Sequence of chain 1.D:
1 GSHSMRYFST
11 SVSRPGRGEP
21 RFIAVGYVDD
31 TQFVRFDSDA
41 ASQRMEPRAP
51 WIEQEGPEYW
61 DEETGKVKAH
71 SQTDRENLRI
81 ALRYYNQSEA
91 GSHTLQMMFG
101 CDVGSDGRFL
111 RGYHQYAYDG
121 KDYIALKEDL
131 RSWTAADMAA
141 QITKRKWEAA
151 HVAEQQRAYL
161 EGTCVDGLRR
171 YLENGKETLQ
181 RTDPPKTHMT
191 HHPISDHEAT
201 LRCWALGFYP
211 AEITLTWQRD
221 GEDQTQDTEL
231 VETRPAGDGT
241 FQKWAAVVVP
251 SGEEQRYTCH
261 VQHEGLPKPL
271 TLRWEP

Binding-site contacts:
Ligand atom N contacts residue TYR7 of chain 1.D at 3.5 Å (h-bond).
Ligand atom O contacts residue TRP147 of chain 1.D at 2.9 Å (h-bond).
Ligand atom O contacts residue THR73 of chain 1.D at 3.3 Å.
Ligand atom CD1 contacts residue TYR7 of chain 1.D at 3.4 Å (hydrophobic).
Ligand atom O contacts residue THR143 of chain 1.D at 2.7 Å (h-bond).
Ligand atom OD1 contacts residue GLU76 of chain 1.D at 3.3 Å (salt-bridge).
Ligand atom O contacts residue ASN77 of chain 1.D at 3.5 Å (h-bond).
Ligand atom OXT contacts residue LYS146 of chain 1.D at 2.8 Å (salt-bridge).
Ligand atom CE2 contacts residue HIS70 of chain 1.D at 3.5 Å.
Ligand atom O contacts residue THR73 of chain 1.D at 2.7 Å (h-bond).
Ligand atom O contacts residue LYS66 of chain 1.D at 2.8 Å (salt-bridge).
Ligand atom C contacts residue LYS146 of chain 1.D at 3.3 Å.
Ligand atom ND2 contacts residue ASN77 of chain 1.D at 3.0 Å (h-bond).
Ligand atom N contacts residue TYR7 of chain 1.D at 3.0 Å (h-bond).
Ligand atom OH contacts residue HIS70 of chain 1.D at 2.7 Å (h-bond).
Ligand atom O contacts residue TYR159 of chain 1.D at 3.5 Å.
Ligand atom CA contacts residue TYR7 of chain 1.D at 3.5 Å (hydrophobic).
Ligand atom CA contacts residue ASN77 of chain 1.D at 3.2 Å.
Ligand atom CZ contacts residue HIS70 of chain 1.D at 3.5 Å.
Ligand atom CB contacts residue GLU63 of chain 1.D at 3.2 Å.
Ligand atom O contacts residue TYR159 of chain 1.D at 2.7 Å (h-bond).
Ligand atom N contacts residue TYR171 of chain 1.D at 2.8 Å (h-bond).
Ligand atom OXT contacts residue TYR84 of chain 1.D at 3.3 Å (h-bond).
Ligand atom NE2 contacts residue HIS114 of chain 1.D at 3.0 Å (h-bond).
Ligand atom N contacts residue GLU63 of chain 1.D at 2.8 Å (salt-bridge).
Ligand atom C contacts residue THR143 of chain 1.D at 3.5 Å.
Ligand atom OXT contacts residue ILE80 of chain 1.D at 3.4 Å.
Ligand atom CB contacts residue PHE99 of chain 1.D at 3.5 Å (hydrophobic).
Ligand atom CA contacts residue TYR171 of chain 1.D at 3.5 Å (hydrophobic).
Ligand atom ND2 contacts residue GLU76 of chain 1.D at 3.0 Å (salt-bridge).
Ligand atom CD contacts residue TYR159 of chain 1.D at 3.5 Å (hydrophobic).
Ligand atom N contacts residue ASN77 of chain 1.D at 3.0 Å (h-bond).
Ligand atom C contacts residue TYR84 of chain 1.D at 3.3 Å (hydrophobic).
Ligand atom OG1 contacts residue TYR171 of chain 1.D at 3.3 Å (h-bond).
Ligand atom CE1 contacts residue TYR7 of chain 1.D at 3.4 Å (hydrophobic).
Ligand atom C contacts residue TYR7 of chain 1.D at 3.4 Å (hydrophobic).
Ligand atom CG2 contacts residue LYS66 of chain 1.D at 3.3 Å.
Ligand atom OE1 contacts residue GLN156 of chain 1.D at 3.3 Å (h-bond).
Ligand atom O contacts residue TYR84 of chain 1.D at 2.6 Å (h-bond).
Ligand atom O contacts residue LYS146 of chain 1.D at 3.0 Å (salt-bridge).

This protein binds this small molecule.
Small molecule (SMILES): CC(C)C[C@H](NC(=O)[C@H](CC(N)=O)NC(=O)[C@H](CCCCN)NC(=O)[C@H](CC(C)C)NC(=O)[C@@H](NC(=O)[C@H](CC1=CN=C2C=CC=CC12)NC(=O)[C@H](CCC(N)=O)NC(=O)[C@H](Cc1ccc(O)cc1)NC(=O)[C@@H](N)[C@@H](C)O)C(C)C)C(=O)O